Sequence of chain 1.A:
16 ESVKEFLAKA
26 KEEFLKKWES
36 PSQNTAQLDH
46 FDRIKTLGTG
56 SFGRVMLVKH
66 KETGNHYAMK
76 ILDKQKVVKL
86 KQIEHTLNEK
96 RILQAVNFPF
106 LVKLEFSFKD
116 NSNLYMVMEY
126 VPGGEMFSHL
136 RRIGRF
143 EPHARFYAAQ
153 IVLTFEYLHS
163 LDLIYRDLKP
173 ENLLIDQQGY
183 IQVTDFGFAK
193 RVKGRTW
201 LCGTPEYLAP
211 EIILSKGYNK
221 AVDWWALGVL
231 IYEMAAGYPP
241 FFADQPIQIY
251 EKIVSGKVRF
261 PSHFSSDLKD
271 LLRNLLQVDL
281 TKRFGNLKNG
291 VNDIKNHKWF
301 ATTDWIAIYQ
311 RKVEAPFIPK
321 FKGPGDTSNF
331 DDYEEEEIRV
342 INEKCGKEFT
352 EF

Binding-site contacts:
Ligand atom C2 contacts residue ASP187 of chain 1.A at 4.2 Å.
Ligand atom C1 contacts residue VAL60 of chain 1.A at 4.0 Å (hydrophobic).
Ligand atom C5 contacts residue VAL60 of chain 1.A at 4.2 Å (hydrophobic).
Ligand atom C6 contacts residue THR186 of chain 1.A at 3.6 Å.
Ligand atom C4 contacts residue THR186 of chain 1.A at 4.0 Å.
Ligand atom N1 contacts residue ASP187 of chain 1.A at 4.0 Å.
Ligand atom N1 contacts residue VAL60 of chain 1.A at 4.0 Å.
Ligand atom O2 contacts residue LYS75 of chain 1.A at 3.2 Å (salt-bridge).
Ligand atom C5 contacts residue THR186 of chain 1.A at 4.1 Å.
Ligand atom C3 contacts residue GLU130 of chain 1.A at 3.7 Å.
Ligand atom C3 contacts residue GLU173 of chain 1.A at 4.0 Å.
Ligand atom C4 contacts residue GLU130 of chain 1.A at 3.7 Å.
Ligand atom N1 contacts residue THR186 of chain 1.A at 3.5 Å (h-bond).
Ligand atom O2 contacts residue THR186 of chain 1.A at 4.2 Å.
Ligand atom C1 contacts residue THR186 of chain 1.A at 3.6 Å.
Ligand atom O2 contacts residue ASP187 of chain 1.A at 3.3 Å.
Ligand atom O3 contacts residue THR186 of chain 1.A at 3.5 Å (h-bond).
Ligand atom OH contacts residue PHE330 of chain 1.A at 3.7 Å.
Ligand atom C1 contacts residue ASP187 of chain 1.A at 4.5 Å.
Ligand atom OH contacts residue LEU176 of chain 1.A at 3.5 Å.
Ligand atom O3 contacts residue ASP187 of chain 1.A at 4.4 Å.
Ligand atom C5 contacts residue LEU176 of chain 1.A at 4.3 Å (hydrophobic).
Ligand atom OH contacts residue GLU130 of chain 1.A at 2.9 Å (salt-bridge).
Ligand atom C2 contacts residue THR186 of chain 1.A at 3.7 Å.
Ligand atom N1 contacts residue LYS75 of chain 1.A at 4.1 Å.
Ligand atom OH contacts residue GLU173 of chain 1.A at 4.4 Å.
Ligand atom C3 contacts residue THR186 of chain 1.A at 3.8 Å.
Ligand atom C6 contacts residue VAL60 of chain 1.A at 4.0 Å (hydrophobic).
Ligand atom O3 contacts residue VAL60 of chain 1.A at 4.0 Å.
Ligand atom C4 contacts residue LEU176 of chain 1.A at 4.2 Å (hydrophobic).
Ligand atom O3 contacts residue LYS75 of chain 1.A at 3.6 Å.
Ligand atom O3 contacts residue MET123 of chain 1.A at 3.4 Å.

A small-molecule ligand and the protein it binds are described below.
Small molecule (SMILES): O=[N+]([O-])c1ccc(O)cc1